Sequence of chain 1.FA:
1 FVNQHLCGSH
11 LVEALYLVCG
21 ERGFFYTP

Sequence of chain 1.EA:
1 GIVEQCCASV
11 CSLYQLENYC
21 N

Sequence of chain 2.FA:
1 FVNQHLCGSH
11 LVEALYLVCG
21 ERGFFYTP

This protein binds this small molecule.
Small molecule (SMILES): Cc1cccc(O)c1

Sequence of chain 2.DA:
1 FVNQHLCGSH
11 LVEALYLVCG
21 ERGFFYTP

Binding-site contacts:
Ligand atom C3 contacts residue HIS5 of chain 2.FA at 3.5 Å.
Ligand atom C7 contacts residue LEU17 of chain 2.DA at 3.5 Å (hydrophobic).
Ligand atom C6 contacts residue LEU11 of chain 1.FA at 3.4 Å (hydrophobic).
Ligand atom C2 contacts residue CYS11 of chain 1.EA at 3.6 Å (hydrophobic).
Ligand atom O1 contacts residue CYS11 of chain 1.EA at 2.8 Å (h-bond).
Ligand atom C2 contacts residue HIS5 of chain 2.FA at 3.7 Å.
Ligand atom O1 contacts residue SER9 of chain 1.EA at 3.6 Å (h-bond).
Ligand atom C6 contacts residue CYS6 of chain 1.EA at 3.0 Å (hydrophobic).
Ligand atom C6 contacts residue CYS7 of chain 1.FA at 4.0 Å (hydrophobic).
Ligand atom C5 contacts residue LEU6 of chain 2.FA at 4.4 Å (hydrophobic).
Ligand atom C4 contacts residue HIS5 of chain 2.FA at 4.1 Å.
Ligand atom C5 contacts residue LEU11 of chain 1.FA at 3.4 Å (hydrophobic).
Ligand atom C5 contacts residue CYS6 of chain 1.EA at 4.3 Å (hydrophobic).
Ligand atom C1 contacts residue LEU11 of chain 1.FA at 3.8 Å (hydrophobic).
Ligand atom C1 contacts residue VAL2 of chain 2.FA at 4.5 Å (hydrophobic).
Ligand atom C4 contacts residue LEU11 of chain 1.FA at 3.8 Å (hydrophobic).
Ligand atom C5 contacts residue CYS7 of chain 1.FA at 4.0 Å (hydrophobic).
Ligand atom C1 contacts residue CYS11 of chain 1.EA at 3.9 Å (hydrophobic).
Ligand atom O1 contacts residue VAL2 of chain 2.FA at 3.9 Å.
Ligand atom C5 contacts residue HIS10 of chain 1.FA at 4.1 Å.
Ligand atom C3 contacts residue ALA14 of chain 1.FA at 4.5 Å (hydrophobic).
Ligand atom C1 contacts residue CYS6 of chain 1.EA at 3.2 Å (hydrophobic).
Ligand atom C3 contacts residue LEU11 of chain 1.FA at 4.2 Å (hydrophobic).
Ligand atom O1 contacts residue CYS6 of chain 1.EA at 2.5 Å (h-bond).
Ligand atom C3 contacts residue LEU16 of chain 1.EA at 4.2 Å (hydrophobic).
Ligand atom C1 contacts residue HIS5 of chain 2.FA at 4.3 Å.
Ligand atom C7 contacts residue HIS5 of chain 2.FA at 3.3 Å.
Ligand atom C7 contacts residue ALA14 of chain 1.FA at 3.6 Å (hydrophobic).
Ligand atom C4 contacts residue HIS10 of chain 1.FA at 3.8 Å.
Ligand atom C7 contacts residue LEU16 of chain 1.EA at 3.8 Å (hydrophobic).
Ligand atom C2 contacts residue LEU11 of chain 1.FA at 4.2 Å (hydrophobic).
Ligand atom C6 contacts residue VAL2 of chain 2.FA at 4.2 Å (hydrophobic).
Ligand atom C2 contacts residue LEU16 of chain 1.EA at 4.2 Å (hydrophobic).
Ligand atom O1 contacts residue VAL10 of chain 1.EA at 3.4 Å.